Sequence of chain 1.B:
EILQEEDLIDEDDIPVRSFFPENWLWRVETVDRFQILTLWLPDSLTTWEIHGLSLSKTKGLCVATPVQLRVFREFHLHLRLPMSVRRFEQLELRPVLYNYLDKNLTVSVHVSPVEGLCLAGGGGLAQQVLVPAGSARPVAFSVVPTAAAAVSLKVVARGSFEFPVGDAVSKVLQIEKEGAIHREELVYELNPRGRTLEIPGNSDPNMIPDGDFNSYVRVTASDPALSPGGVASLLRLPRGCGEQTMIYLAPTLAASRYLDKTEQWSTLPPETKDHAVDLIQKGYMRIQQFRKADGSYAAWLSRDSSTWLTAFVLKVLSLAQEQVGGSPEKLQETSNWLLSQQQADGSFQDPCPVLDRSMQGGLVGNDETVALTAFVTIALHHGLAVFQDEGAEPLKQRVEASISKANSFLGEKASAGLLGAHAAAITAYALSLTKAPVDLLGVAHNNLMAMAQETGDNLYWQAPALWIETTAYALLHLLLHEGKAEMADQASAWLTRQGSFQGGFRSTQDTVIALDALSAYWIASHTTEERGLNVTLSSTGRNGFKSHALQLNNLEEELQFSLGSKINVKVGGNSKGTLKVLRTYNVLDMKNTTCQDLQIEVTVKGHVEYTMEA

Sequence of chain 1.C:
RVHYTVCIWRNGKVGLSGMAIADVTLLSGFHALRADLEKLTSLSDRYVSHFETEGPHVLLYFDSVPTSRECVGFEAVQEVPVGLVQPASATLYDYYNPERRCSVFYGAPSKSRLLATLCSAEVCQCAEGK

Binding-site contacts:
Ligand atom O5 contacts residue ASN712 of chain 1.B at 2.4 Å (h-bond).
Ligand atom C2 contacts residue ASN712 of chain 1.B at 2.5 Å.
Ligand atom N2 contacts residue ASN712 of chain 1.B at 2.2 Å (h-bond).
Ligand atom O6 contacts residue ASN22 of chain 1.C at 3.8 Å.
Ligand atom C7 contacts residue ASN712 of chain 1.B at 3.0 Å.
Ligand atom C4 contacts residue ASN712 of chain 1.B at 4.3 Å.
Ligand atom C8 contacts residue ASN712 of chain 1.B at 4.2 Å.
Ligand atom C1 contacts residue ASN712 of chain 1.B at 1.4 Å.
Ligand atom C3 contacts residue ASN712 of chain 1.B at 3.8 Å.
Ligand atom O7 contacts residue ASN712 of chain 1.B at 3.3 Å (h-bond).
Ligand atom C5 contacts residue ASN712 of chain 1.B at 3.6 Å.
Ligand atom C1 contacts residue THR714 of chain 1.B at 4.4 Å.

A protein and the small-molecule ligand that binds it are described below.
Small molecule (SMILES): CC(=O)N[C@@H]1[C@@H](O)[C@H](O)[C@@H](CO)O[C@H]1O